Sequence of chain 2.A:
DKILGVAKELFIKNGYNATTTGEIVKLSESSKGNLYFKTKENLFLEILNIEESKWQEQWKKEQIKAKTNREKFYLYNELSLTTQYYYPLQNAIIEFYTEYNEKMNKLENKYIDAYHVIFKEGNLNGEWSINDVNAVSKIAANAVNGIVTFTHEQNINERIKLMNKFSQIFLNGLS

This protein binds this small molecule.
Small molecule (SMILES): Cc1cc(N)c2ccccc2[n+]1CCCCCCCCCC[n+]1c(C)cc(N)c2ccccc21

Binding-site contacts:
Ligand atom C5 contacts residue TYR103 of chain 2.C at 3.7 Å (hydrophobic).
Ligand atom C16 contacts residue GLN90 of chain 2.C at 3.6 Å.
Ligand atom C5 contacts residue PHE162 of chain 2.A at 3.8 Å (hydrophobic).
Ligand atom C12 contacts residue TRP61 of chain 2.C at 3.8 Å (hydrophobic).
Ligand atom C13 contacts residue TRP61 of chain 2.C at 3.9 Å (hydrophobic).
Ligand atom C21 contacts residue LEU54 of chain 2.C at 3.7 Å (hydrophobic).
Ligand atom C7 contacts residue TYR103 of chain 2.C at 3.3 Å (hydrophobic).
Ligand atom N1 contacts residue TYR103 of chain 2.C at 3.7 Å.
Ligand atom C2 contacts residue ILE99 of chain 2.C at 3.9 Å (hydrophobic).
Ligand atom N4 contacts residue TYR103 of chain 2.C at 3.1 Å.
Ligand atom N4 contacts residue ASN97 of chain 2.A at 3.2 Å (h-bond).
Ligand atom C6 contacts residue TYR103 of chain 2.C at 3.6 Å (hydrophobic).
Ligand atom C19 contacts residue GLU58 of chain 2.C at 3.7 Å.
Ligand atom C8 contacts residue TYR103 of chain 2.C at 3.1 Å (hydrophobic).
Ligand atom N3 contacts residue THR89 of chain 2.C at 2.7 Å (h-bond).
Ligand atom C9 contacts residue TYR103 of chain 2.C at 3.4 Å (hydrophobic).
Ligand atom C26 contacts residue MET116 of chain 2.C at 3.4 Å (hydrophobic).
Ligand atom C15 contacts residue GLN90 of chain 2.C at 3.6 Å.
Ligand atom C13 contacts residue TYR93 of chain 2.C at 3.7 Å (hydrophobic).
Ligand atom C21 contacts residue GLU58 of chain 2.C at 3.8 Å.
Ligand atom C12 contacts residue TYR93 of chain 2.C at 3.8 Å (hydrophobic).
Ligand atom C10 contacts residue TRP61 of chain 2.C at 3.8 Å (hydrophobic).
Ligand atom C4 contacts residue TYR103 of chain 2.C at 3.7 Å (hydrophobic).
Ligand atom C27 contacts residue TYR103 of chain 2.C at 3.7 Å (hydrophobic).
Ligand atom C17 contacts residue TYR123 of chain 2.C at 3.7 Å (hydrophobic).
Ligand atom C22 contacts residue LEU54 of chain 2.C at 3.7 Å (hydrophobic).
Ligand atom C29 contacts residue GLU57 of chain 2.C at 3.2 Å.
Ligand atom C19 contacts residue GLU57 of chain 2.C at 3.7 Å.
Ligand atom C14 contacts residue THR89 of chain 2.C at 3.8 Å.
Ligand atom N2 contacts residue TRP61 of chain 2.C at 3.8 Å.
Ligand atom C28 contacts residue GLU120 of chain 2.C at 3.9 Å.
Ligand atom C14 contacts residue TRP61 of chain 2.C at 3.6 Å (hydrophobic).
Ligand atom C19 contacts residue TRP61 of chain 2.C at 3.8 Å (hydrophobic).
Ligand atom C8 contacts residue PHE162 of chain 2.A at 3.8 Å (hydrophobic).
Ligand atom C9 contacts residue PHE162 of chain 2.A at 3.7 Å (hydrophobic).
Ligand atom C29 contacts residue TYR93 of chain 2.C at 3.0 Å (hydrophobic).
Ligand atom N4 contacts residue THR161 of chain 2.A at 3.5 Å (h-bond).
Ligand atom N3 contacts residue GLN90 of chain 2.C at 3.5 Å (h-bond).
Ligand atom C30 contacts residue TYR103 of chain 2.C at 3.8 Å (hydrophobic).
Ligand atom C27 contacts residue MET116 of chain 2.C at 3.3 Å (hydrophobic).

Sequence of chain 2.C:
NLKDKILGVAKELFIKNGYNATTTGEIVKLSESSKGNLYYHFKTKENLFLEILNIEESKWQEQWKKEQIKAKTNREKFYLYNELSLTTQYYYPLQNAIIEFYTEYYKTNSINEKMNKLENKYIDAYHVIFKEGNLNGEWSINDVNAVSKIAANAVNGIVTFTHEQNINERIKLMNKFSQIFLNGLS